Binding-site contacts:
Ligand atom N22 contacts residue CYS149 of chain 1.A at 3.0 Å (h-bond).
Ligand atom C23 contacts residue CYS149 of chain 1.A at 2.7 Å (hydrophobic).
Ligand atom O32 contacts residue CYS149 of chain 1.A at 2.7 Å (h-bond).
Ligand atom C20 contacts residue ARG192 of chain 1.A at 3.8 Å.
Ligand atom C19 contacts residue HIS45 of chain 1.A at 3.7 Å.
Ligand atom C26 contacts residue GLU170 of chain 1.A at 3.6 Å.
Ligand atom C06 contacts residue GLN193 of chain 1.A at 3.4 Å.
Ligand atom N27 contacts residue GLU170 of chain 1.A at 3.1 Å (salt-bridge).
Ligand atom C16 contacts residue GLN193 of chain 1.A at 3.8 Å.
Ligand atom N15 contacts residue GLN193 of chain 1.A at 2.8 Å (h-bond).
Ligand atom C12 contacts residue GLU170 of chain 1.A at 3.1 Å.
Ligand atom C31 contacts residue HIS45 of chain 1.A at 3.6 Å.
Ligand atom O32 contacts residue SER148 of chain 1.A at 3.4 Å (h-bond).
Ligand atom C02 contacts residue ASN146 of chain 1.A at 2.8 Å.
Ligand atom C20 contacts residue ASP191 of chain 1.A at 3.7 Å.
Ligand atom O30 contacts residue GLU170 of chain 1.A at 3.7 Å.
Ligand atom C06 contacts residue ASN146 of chain 1.A at 3.8 Å.
Ligand atom O32 contacts residue GLY147 of chain 1.A at 3.3 Å (h-bond).
Ligand atom C29 contacts residue ASN146 of chain 1.A at 3.5 Å.
Ligand atom C05 contacts residue ASN146 of chain 1.A at 3.2 Å.
Ligand atom O30 contacts residue HIS167 of chain 1.A at 2.6 Å (h-bond).
Ligand atom N27 contacts residue PHE144 of chain 1.A at 3.4 Å (h-bond).
Ligand atom C24 contacts residue CYS149 of chain 1.A at 3.2 Å (hydrophobic).
Ligand atom C17 contacts residue HIS45 of chain 1.A at 3.8 Å.
Ligand atom C16 contacts residue HIS168 of chain 1.A at 3.6 Å.
Ligand atom C14 contacts residue GLN193 of chain 1.A at 3.6 Å.
Ligand atom CL01 contacts residue ASN146 of chain 1.A at 3.3 Å.
Ligand atom N22 contacts residue HIS168 of chain 1.A at 2.9 Å (h-bond).
Ligand atom O34 contacts residue MET169 of chain 1.A at 3.4 Å.
Ligand atom O30 contacts residue MET169 of chain 1.A at 3.8 Å.
Ligand atom C03 contacts residue ASN146 of chain 1.A at 3.0 Å.
Ligand atom C19 contacts residue TYR58 of chain 1.A at 3.9 Å (hydrophobic).
Ligand atom C31 contacts residue CYS149 of chain 1.A at 1.8 Å (hydrophobic).
Ligand atom O34 contacts residue GLU170 of chain 1.A at 3.0 Å (salt-bridge).
Ligand atom O30 contacts residue PHE144 of chain 1.A at 3.5 Å.
Ligand atom O30 contacts residue HIS176 of chain 1.A at 3.5 Å.
Ligand atom C04 contacts residue ASN146 of chain 1.A at 3.6 Å.
Ligand atom C21 contacts residue HIS168 of chain 1.A at 3.7 Å.
Ligand atom C26 contacts residue HIS167 of chain 1.A at 3.7 Å.
Ligand atom O13 contacts residue GLN193 of chain 1.A at 3.4 Å (h-bond).

The protein below binds the small molecule below.
Small molecule (SMILES): CC(C)C[C@H](NC(=O)OCC(C)(C)Oc1ccc(Cl)cc1)C(=O)N[C@@H](C[C@@H]1CCNC1=O)[C@@H](O)S(=O)(=O)O

Sequence of chain 1.A:
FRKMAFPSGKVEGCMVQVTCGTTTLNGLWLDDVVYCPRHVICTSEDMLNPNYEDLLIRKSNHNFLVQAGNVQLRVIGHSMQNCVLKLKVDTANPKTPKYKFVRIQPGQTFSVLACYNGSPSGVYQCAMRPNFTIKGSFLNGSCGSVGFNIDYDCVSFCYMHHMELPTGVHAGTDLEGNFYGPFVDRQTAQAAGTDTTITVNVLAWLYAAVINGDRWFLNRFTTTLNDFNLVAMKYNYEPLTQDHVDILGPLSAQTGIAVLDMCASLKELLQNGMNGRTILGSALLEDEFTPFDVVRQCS